Sequence of chain 1.F:
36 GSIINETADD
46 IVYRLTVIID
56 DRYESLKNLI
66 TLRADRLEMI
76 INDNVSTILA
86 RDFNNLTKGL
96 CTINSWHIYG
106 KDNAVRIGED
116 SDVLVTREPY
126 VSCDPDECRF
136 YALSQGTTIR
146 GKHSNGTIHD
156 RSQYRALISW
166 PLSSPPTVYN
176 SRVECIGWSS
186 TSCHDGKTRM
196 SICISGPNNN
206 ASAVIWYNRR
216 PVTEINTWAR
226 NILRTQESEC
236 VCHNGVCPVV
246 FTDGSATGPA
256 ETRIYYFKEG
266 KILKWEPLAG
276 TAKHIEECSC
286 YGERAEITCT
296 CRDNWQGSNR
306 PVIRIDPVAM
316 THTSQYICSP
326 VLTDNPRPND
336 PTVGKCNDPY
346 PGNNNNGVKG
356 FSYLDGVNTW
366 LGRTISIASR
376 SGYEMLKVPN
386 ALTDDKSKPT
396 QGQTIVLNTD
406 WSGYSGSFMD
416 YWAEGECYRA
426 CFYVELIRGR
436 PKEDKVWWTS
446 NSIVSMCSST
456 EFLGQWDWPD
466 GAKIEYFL

A protein and the small-molecule ligand that binds it are described below.
Small molecule (SMILES): CC(=O)N[C@H]1[C@H](O[C@H]2[C@H](O)[C@@H](NC(C)=O)CO[C@@H]2CO)O[C@H](CO)[C@@H](O)[C@@H]1O

Sequence of chain 1.G:
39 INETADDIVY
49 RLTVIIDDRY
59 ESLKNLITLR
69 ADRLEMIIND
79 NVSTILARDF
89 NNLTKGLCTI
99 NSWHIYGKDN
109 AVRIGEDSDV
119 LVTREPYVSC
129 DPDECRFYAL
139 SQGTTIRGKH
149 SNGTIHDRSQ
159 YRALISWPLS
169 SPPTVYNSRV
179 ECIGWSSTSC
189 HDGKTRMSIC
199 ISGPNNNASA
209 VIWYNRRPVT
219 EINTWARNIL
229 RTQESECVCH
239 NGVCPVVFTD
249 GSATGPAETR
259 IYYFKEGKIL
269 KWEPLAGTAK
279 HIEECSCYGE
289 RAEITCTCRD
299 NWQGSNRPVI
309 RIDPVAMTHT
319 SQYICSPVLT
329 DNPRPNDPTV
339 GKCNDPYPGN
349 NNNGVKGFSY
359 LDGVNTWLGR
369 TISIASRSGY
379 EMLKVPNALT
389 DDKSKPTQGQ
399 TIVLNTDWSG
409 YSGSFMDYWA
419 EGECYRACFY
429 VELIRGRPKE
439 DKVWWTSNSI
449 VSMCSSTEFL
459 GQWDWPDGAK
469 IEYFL

Binding-site contacts:
Ligand atom C6 contacts residue ASN150 of chain 1.G at 4.5 Å.
Ligand atom C1 contacts residue ASN150 of chain 1.G at 1.4 Å.
Ligand atom C4 contacts residue ASN150 of chain 1.G at 4.1 Å.
Ligand atom N2 contacts residue TRP442 of chain 1.G at 3.2 Å.
Ligand atom C8 contacts residue LYS147 of chain 1.G at 3.5 Å.
Ligand atom C8 contacts residue TYR471 of chain 1.F at 4.4 Å (hydrophobic).
Ligand atom O5 contacts residue ASN150 of chain 1.G at 2.2 Å (h-bond).
Ligand atom C2 contacts residue ASN150 of chain 1.G at 2.5 Å.
Ligand atom C5 contacts residue TRP442 of chain 1.G at 4.2 Å (hydrophobic).
Ligand atom O4 contacts residue TRP442 of chain 1.G at 4.3 Å.
Ligand atom C5 contacts residue ASN150 of chain 1.G at 3.5 Å.
Ligand atom C1 contacts residue TRP442 of chain 1.G at 3.7 Å (hydrophobic).
Ligand atom O5 contacts residue TRP442 of chain 1.G at 4.4 Å.
Ligand atom C3 contacts residue TRP442 of chain 1.G at 3.6 Å (hydrophobic).
Ligand atom N2 contacts residue ASN150 of chain 1.G at 3.0 Å (h-bond).
Ligand atom C2 contacts residue TRP442 of chain 1.G at 3.9 Å (hydrophobic).
Ligand atom C4 contacts residue TRP442 of chain 1.G at 4.4 Å (hydrophobic).
Ligand atom C7 contacts residue ASN150 of chain 1.G at 3.5 Å.
Ligand atom C3 contacts residue ASN150 of chain 1.G at 3.8 Å.
Ligand atom C8 contacts residue ASN150 of chain 1.G at 3.2 Å.
Ligand atom C7 contacts residue TRP442 of chain 1.G at 4.0 Å (hydrophobic).
Ligand atom O3 contacts residue TRP442 of chain 1.G at 4.3 Å.